A protein and the small-molecule ligand that binds it are described below.
Small molecule (SMILES): CC(=O)N[C@@H]1[C@@H](O)[C@H](O)[C@@H](CO)O[C@H]1O

Binding-site contacts:
Ligand atom O7 contacts residue ASN279 of chain 1.C at 3.7 Å.
Ligand atom C1 contacts residue GLU278 of chain 1.C at 4.4 Å.
Ligand atom N2 contacts residue GLU278 of chain 1.C at 4.3 Å.
Ligand atom C7 contacts residue GLU278 of chain 1.C at 4.2 Å.
Ligand atom C4 contacts residue ASN279 of chain 1.C at 4.2 Å.
Ligand atom O5 contacts residue ASN279 of chain 1.C at 2.4 Å (h-bond).
Ligand atom C8 contacts residue ASN279 of chain 1.C at 3.6 Å.
Ligand atom C7 contacts residue ASN279 of chain 1.C at 3.1 Å.
Ligand atom O7 contacts residue GLU278 of chain 1.C at 3.7 Å.
Ligand atom N2 contacts residue ASN277 of chain 1.C at 4.2 Å.
Ligand atom C3 contacts residue ASN279 of chain 1.C at 3.8 Å.
Ligand atom C5 contacts residue ASN279 of chain 1.C at 3.7 Å.
Ligand atom O7 contacts residue ASN277 of chain 1.C at 3.0 Å (h-bond).
Ligand atom C7 contacts residue ASN277 of chain 1.C at 4.0 Å.
Ligand atom C1 contacts residue ASN279 of chain 1.C at 1.4 Å.
Ligand atom N2 contacts residue ASN279 of chain 1.C at 2.8 Å (h-bond).
Ligand atom C2 contacts residue ASN279 of chain 1.C at 2.5 Å.
Ligand atom O7 contacts residue THR281 of chain 1.C at 4.5 Å.

Sequence of chain 1.C:
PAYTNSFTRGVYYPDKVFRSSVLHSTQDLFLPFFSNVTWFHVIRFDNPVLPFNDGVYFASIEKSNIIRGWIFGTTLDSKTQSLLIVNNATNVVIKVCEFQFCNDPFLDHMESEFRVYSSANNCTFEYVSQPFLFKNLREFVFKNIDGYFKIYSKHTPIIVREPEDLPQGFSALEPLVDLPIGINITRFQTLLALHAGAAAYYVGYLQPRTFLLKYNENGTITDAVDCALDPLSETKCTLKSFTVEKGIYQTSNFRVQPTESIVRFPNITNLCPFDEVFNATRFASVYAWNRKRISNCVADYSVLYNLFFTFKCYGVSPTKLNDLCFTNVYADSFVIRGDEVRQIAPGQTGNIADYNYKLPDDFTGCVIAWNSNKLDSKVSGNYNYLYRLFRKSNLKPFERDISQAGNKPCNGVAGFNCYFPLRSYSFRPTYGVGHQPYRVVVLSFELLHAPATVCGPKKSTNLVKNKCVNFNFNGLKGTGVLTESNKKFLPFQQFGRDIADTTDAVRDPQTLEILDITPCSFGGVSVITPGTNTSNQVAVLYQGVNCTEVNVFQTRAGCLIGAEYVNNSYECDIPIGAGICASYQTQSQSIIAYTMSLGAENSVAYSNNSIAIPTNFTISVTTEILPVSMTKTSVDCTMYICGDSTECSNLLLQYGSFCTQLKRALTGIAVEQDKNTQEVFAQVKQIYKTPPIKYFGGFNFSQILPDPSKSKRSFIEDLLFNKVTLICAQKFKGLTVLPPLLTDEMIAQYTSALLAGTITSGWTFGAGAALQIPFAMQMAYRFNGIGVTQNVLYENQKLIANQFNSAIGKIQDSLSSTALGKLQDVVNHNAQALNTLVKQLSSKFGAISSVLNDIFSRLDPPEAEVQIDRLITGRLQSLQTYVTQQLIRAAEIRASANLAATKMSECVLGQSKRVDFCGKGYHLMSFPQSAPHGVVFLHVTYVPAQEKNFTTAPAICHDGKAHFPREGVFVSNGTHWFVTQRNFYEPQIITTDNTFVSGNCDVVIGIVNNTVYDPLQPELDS